The small molecule below binds the protein below.
Small molecule (SMILES): CC(=O)N[C@H]1[C@H](O[C@H]2[C@H](O)[C@@H](NC(C)=O)CO[C@@H]2CO)O[C@H](CO)[C@@H](O)[C@@H]1O

Binding-site contacts:
Ligand atom C1 contacts residue THR156 of chain 16.A at 3.4 Å.
Ligand atom C3 contacts residue THR156 of chain 16.A at 4.0 Å.
Ligand atom O5 contacts residue ASN154 of chain 16.A at 4.0 Å.
Ligand atom C2 contacts residue THR156 of chain 16.A at 3.9 Å.
Ligand atom C7 contacts residue GLY150 of chain 16.A at 4.3 Å.
Ligand atom O5 contacts residue THR156 of chain 16.A at 4.2 Å.
Ligand atom C2 contacts residue ASN154 of chain 16.A at 4.0 Å.
Ligand atom C1 contacts residue ASN154 of chain 16.A at 3.0 Å.
Ligand atom C5 contacts residue THR156 of chain 16.A at 4.3 Å.
Ligand atom O7 contacts residue ASN154 of chain 16.A at 3.3 Å (h-bond).
Ligand atom C8 contacts residue ASN154 of chain 16.A at 3.9 Å.
Ligand atom C7 contacts residue ASN154 of chain 16.A at 3.5 Å.
Ligand atom O7 contacts residue GLY150 of chain 16.A at 3.4 Å (h-bond).
Ligand atom C1 contacts residue MET151 of chain 16.A at 4.4 Å (hydrophobic).
Ligand atom N2 contacts residue THR156 of chain 16.A at 3.8 Å.
Ligand atom N2 contacts residue ASN154 of chain 16.A at 3.8 Å.

Sequence of chain 16.A:
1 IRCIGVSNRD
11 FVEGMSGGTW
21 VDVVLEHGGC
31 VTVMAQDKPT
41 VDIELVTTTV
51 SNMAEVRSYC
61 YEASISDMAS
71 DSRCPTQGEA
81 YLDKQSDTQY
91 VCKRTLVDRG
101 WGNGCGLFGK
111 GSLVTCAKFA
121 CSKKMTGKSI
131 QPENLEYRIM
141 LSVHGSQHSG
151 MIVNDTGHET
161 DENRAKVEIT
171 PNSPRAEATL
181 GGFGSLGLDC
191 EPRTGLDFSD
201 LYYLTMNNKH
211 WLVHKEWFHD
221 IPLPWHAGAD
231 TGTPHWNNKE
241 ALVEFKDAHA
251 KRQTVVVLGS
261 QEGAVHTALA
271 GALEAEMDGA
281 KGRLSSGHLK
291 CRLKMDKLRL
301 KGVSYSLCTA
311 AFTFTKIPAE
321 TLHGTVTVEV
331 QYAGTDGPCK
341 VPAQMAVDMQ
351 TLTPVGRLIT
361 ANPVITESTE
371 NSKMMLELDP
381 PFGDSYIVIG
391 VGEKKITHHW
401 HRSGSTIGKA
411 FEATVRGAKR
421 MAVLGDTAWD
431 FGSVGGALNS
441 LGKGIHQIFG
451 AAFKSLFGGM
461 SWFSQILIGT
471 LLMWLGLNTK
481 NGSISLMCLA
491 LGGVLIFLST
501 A